Sequence of chain 1.A:
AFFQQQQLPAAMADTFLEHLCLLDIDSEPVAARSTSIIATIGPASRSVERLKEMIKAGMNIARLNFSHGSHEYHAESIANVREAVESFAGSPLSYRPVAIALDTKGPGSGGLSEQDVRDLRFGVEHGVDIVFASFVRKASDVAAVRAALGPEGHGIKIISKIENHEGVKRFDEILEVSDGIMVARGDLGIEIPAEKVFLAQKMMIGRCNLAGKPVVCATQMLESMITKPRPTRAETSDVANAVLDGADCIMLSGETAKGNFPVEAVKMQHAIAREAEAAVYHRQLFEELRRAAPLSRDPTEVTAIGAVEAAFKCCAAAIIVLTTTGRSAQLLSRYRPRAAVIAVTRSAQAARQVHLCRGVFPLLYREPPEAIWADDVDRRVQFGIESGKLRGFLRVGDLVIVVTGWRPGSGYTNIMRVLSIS

This small molecule binds to this protein.
Small molecule (SMILES): O=C([O-])C(=O)[O-]

Binding-site contacts:
Ligand atom O4 contacts residue ALA209 of chain 1.A at 4.1 Å.
Ligand atom O4 contacts residue MET276 of chain 1.A at 4.3 Å.
Ligand atom C2 contacts residue ALA209 of chain 1.A at 3.8 Å (hydrophobic).
Ligand atom O3 contacts residue ALA209 of chain 1.A at 3.3 Å.
Ligand atom O4 contacts residue THR244 of chain 1.A at 3.7 Å.
Ligand atom C2 contacts residue MG1 of chain 1.K at 2.7 Å.
Ligand atom O2 contacts residue ASP212 of chain 1.A at 4.0 Å.
Ligand atom O3 contacts residue MG1 of chain 1.K at 4.1 Å.
Ligand atom O3 contacts residue ASP212 of chain 1.A at 3.9 Å.
Ligand atom O3 contacts residue GLY211 of chain 1.A at 2.9 Å (h-bond).
Ligand atom O4 contacts residue ARG87 of chain 1.A at 4.0 Å.
Ligand atom O1 contacts residue GLY211 of chain 1.A at 3.7 Å.
Ligand atom C1 contacts residue THR244 of chain 1.A at 3.7 Å.
Ligand atom O2 contacts residue MG1 of chain 1.K at 1.9 Å.
Ligand atom O3 contacts residue ARG210 of chain 1.A at 3.5 Å (salt-bridge).
Ligand atom C1 contacts residue GLU188 of chain 1.A at 3.6 Å.
Ligand atom C1 contacts residue ARG210 of chain 1.A at 4.5 Å.
Ligand atom O1 contacts residue ALA209 of chain 1.A at 3.9 Å.
Ligand atom C1 contacts residue ALA209 of chain 1.A at 3.6 Å (hydrophobic).
Ligand atom C1 contacts residue ASP212 of chain 1.A at 3.8 Å.
Ligand atom O2 contacts residue ALA209 of chain 1.A at 4.2 Å.
Ligand atom O2 contacts residue LYS186 of chain 1.A at 2.8 Å (salt-bridge).
Ligand atom O4 contacts residue MET207 of chain 1.A at 4.2 Å.
Ligand atom O1 contacts residue GLU188 of chain 1.A at 3.0 Å (salt-bridge).
Ligand atom O1 contacts residue MG1 of chain 1.K at 2.1 Å.
Ligand atom O2 contacts residue GLU188 of chain 1.A at 3.1 Å (salt-bridge).
Ligand atom O1 contacts residue ASP212 of chain 1.A at 2.9 Å (salt-bridge).
Ligand atom C2 contacts residue GLU188 of chain 1.A at 3.7 Å.
Ligand atom C1 contacts residue MG1 of chain 1.K at 2.8 Å.
Ligand atom C1 contacts residue GLY211 of chain 1.A at 3.8 Å.
Ligand atom O3 contacts residue THR244 of chain 1.A at 2.6 Å (h-bond).
Ligand atom O4 contacts residue LYS186 of chain 1.A at 3.6 Å.
Ligand atom C2 contacts residue THR244 of chain 1.A at 4.2 Å.
Ligand atom O4 contacts residue MG1 of chain 1.K at 3.9 Å.
Ligand atom C2 contacts residue LYS186 of chain 1.A at 3.5 Å.